Sequence of chain 2.A:
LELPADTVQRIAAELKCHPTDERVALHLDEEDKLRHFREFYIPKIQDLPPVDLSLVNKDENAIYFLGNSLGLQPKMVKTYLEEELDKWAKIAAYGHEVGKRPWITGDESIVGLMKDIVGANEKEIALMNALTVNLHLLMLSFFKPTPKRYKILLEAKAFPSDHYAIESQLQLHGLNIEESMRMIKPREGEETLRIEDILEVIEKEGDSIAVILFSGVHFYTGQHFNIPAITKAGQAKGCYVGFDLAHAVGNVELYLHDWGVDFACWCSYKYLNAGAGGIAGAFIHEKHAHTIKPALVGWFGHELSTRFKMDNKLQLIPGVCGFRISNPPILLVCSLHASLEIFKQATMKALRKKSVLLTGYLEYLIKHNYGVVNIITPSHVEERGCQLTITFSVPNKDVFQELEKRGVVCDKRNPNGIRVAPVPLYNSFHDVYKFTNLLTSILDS

Sequence of chain 1.A:
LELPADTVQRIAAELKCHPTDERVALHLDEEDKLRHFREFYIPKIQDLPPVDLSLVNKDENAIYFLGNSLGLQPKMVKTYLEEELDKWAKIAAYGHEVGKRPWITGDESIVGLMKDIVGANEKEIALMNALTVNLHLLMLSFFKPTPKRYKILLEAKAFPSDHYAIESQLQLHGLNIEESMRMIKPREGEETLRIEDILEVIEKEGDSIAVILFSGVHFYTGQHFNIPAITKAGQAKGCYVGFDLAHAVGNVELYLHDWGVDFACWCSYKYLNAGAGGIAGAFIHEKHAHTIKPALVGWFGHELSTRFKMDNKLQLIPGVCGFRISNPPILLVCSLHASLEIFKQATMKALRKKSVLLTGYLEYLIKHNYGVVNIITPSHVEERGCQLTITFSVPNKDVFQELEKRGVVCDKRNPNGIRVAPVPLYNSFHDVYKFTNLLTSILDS

A small-molecule ligand and the protein it binds are described below.
Small molecule (SMILES): O=C(O)CNC(=O)c1cccc(O)c1

Binding-site contacts:
Ligand atom C7 contacts residue TRP305 of chain 2.A at 3.8 Å (hydrophobic).
Ligand atom C10 contacts residue HIS253 of chain 1.A at 3.6 Å.
Ligand atom O11 contacts residue LYS276 of chain 1.A at 4.1 Å.
Ligand atom N8 contacts residue PLP1 of chain 1.B at 4.1 Å.
Ligand atom C4 contacts residue HIS102 of chain 2.A at 3.7 Å.
Ligand atom O14 contacts residue PLP1 of chain 1.B at 3.0 Å.
Ligand atom C5 contacts residue SER75 of chain 1.A at 3.9 Å.
Ligand atom C3 contacts residue PHE314 of chain 2.A at 3.9 Å (hydrophobic).
Ligand atom C7 contacts residue LYS276 of chain 1.A at 4.2 Å.
Ligand atom O11 contacts residue HIS253 of chain 1.A at 4.2 Å.
Ligand atom C6 contacts residue TRP305 of chain 2.A at 3.6 Å (hydrophobic).
Ligand atom O13 contacts residue ASN333 of chain 2.A at 3.3 Å.
Ligand atom O11 contacts residue ASN74 of chain 1.A at 4.2 Å.
Ligand atom C9 contacts residue LYS276 of chain 1.A at 3.6 Å.
Ligand atom O14 contacts residue LYS276 of chain 1.A at 3.2 Å.
Ligand atom N8 contacts residue PHE165 of chain 1.A at 4.1 Å.
Ligand atom C2 contacts residue TRP305 of chain 2.A at 4.1 Å (hydrophobic).
Ligand atom C10 contacts residue SER75 of chain 1.A at 4.0 Å.
Ligand atom C4 contacts residue PHE314 of chain 2.A at 3.8 Å (hydrophobic).
Ligand atom C2 contacts residue HIS102 of chain 2.A at 3.5 Å.
Ligand atom C3 contacts residue HIS102 of chain 2.A at 3.3 Å.
Ligand atom N8 contacts residue SER75 of chain 1.A at 4.1 Å.
Ligand atom N8 contacts residue TRP305 of chain 2.A at 4.0 Å.
Ligand atom C9 contacts residue PHE165 of chain 1.A at 3.3 Å (hydrophobic).
Ligand atom O13 contacts residue HIS102 of chain 2.A at 3.6 Å.
Ligand atom C1 contacts residue TRP305 of chain 2.A at 3.5 Å (hydrophobic).
Ligand atom O14 contacts residue TYR275 of chain 1.A at 3.5 Å.
Ligand atom C9 contacts residue PLP1 of chain 1.B at 3.5 Å.
Ligand atom O11 contacts residue SER75 of chain 1.A at 2.8 Å (h-bond).
Ligand atom C7 contacts residue PLP1 of chain 1.B at 3.9 Å.
Ligand atom O12 contacts residue ARG434 of chain 1.A at 2.9 Å (salt-bridge).
Ligand atom C3 contacts residue ILE110 of chain 2.A at 3.9 Å (hydrophobic).
Ligand atom O12 contacts residue HIS253 of chain 1.A at 2.8 Å (h-bond).
Ligand atom C10 contacts residue LYS276 of chain 1.A at 3.9 Å.
Ligand atom C7 contacts residue SER75 of chain 1.A at 4.1 Å.
Ligand atom C10 contacts residue ARG434 of chain 1.A at 3.4 Å.
Ligand atom O13 contacts residue PHE306 of chain 2.A at 3.9 Å.
Ligand atom O12 contacts residue PHE225 of chain 1.A at 3.8 Å.
Ligand atom O11 contacts residue ARG434 of chain 1.A at 3.0 Å (salt-bridge).
Ligand atom O12 contacts residue LYS276 of chain 1.A at 4.2 Å.